Binding-site contacts:
Ligand atom CAQ contacts residue LYS68 of chain 1.A at 3.4 Å.
Ligand atom OAP contacts residue LEU121 of chain 1.A at 4.0 Å.
Ligand atom CAN contacts residue VAL53 of chain 1.A at 4.0 Å (hydrophobic).
Ligand atom CAJ contacts residue ALA66 of chain 1.A at 3.5 Å (hydrophobic).
Ligand atom OAV contacts residue VAL127 of chain 1.A at 3.9 Å.
Ligand atom CAQ contacts residue ASP187 of chain 1.A at 4.0 Å.
Ligand atom CAF contacts residue LEU175 of chain 1.A at 3.5 Å (hydrophobic).
Ligand atom CAA contacts residue LEU175 of chain 1.A at 3.6 Å (hydrophobic).
Ligand atom CAJ contacts residue GLU122 of chain 1.A at 3.3 Å.
Ligand atom CAI contacts residue ILE186 of chain 1.A at 4.1 Å (hydrophobic).
Ligand atom CAL contacts residue LEU45 of chain 1.A at 4.1 Å (hydrophobic).
Ligand atom CAJ contacts residue LEU175 of chain 1.A at 3.8 Å (hydrophobic).
Ligand atom CAG contacts residue ILE186 of chain 1.A at 4.1 Å (hydrophobic).
Ligand atom CAF contacts residue ALA66 of chain 1.A at 3.9 Å (hydrophobic).
Ligand atom CAH contacts residue ILE186 of chain 1.A at 3.9 Å (hydrophobic).
Ligand atom OAU contacts residue ASP187 of chain 1.A at 4.0 Å.
Ligand atom CAA contacts residue ARG123 of chain 1.A at 4.0 Å.
Ligand atom CAK contacts residue VAL127 of chain 1.A at 3.2 Å (hydrophobic).
Ligand atom CAI contacts residue LEU121 of chain 1.A at 4.2 Å (hydrophobic).
Ligand atom CAB contacts residue LEU45 of chain 1.A at 4.0 Å (hydrophobic).
Ligand atom OAP contacts residue ILE186 of chain 1.A at 3.9 Å.
Ligand atom CAI contacts residue GLU122 of chain 1.A at 3.8 Å.
Ligand atom CAB contacts residue VAL127 of chain 1.A at 4.2 Å (hydrophobic).
Ligand atom CAO contacts residue ILE186 of chain 1.A at 3.9 Å (hydrophobic).
Ligand atom CAL contacts residue VAL127 of chain 1.A at 3.8 Å (hydrophobic).
Ligand atom CAR contacts residue VAL127 of chain 1.A at 4.1 Å (hydrophobic).
Ligand atom CAI contacts residue ALA66 of chain 1.A at 3.8 Å (hydrophobic).
Ligand atom OAT contacts residue LYS68 of chain 1.A at 2.9 Å (salt-bridge).
Ligand atom CAE contacts residue LEU175 of chain 1.A at 3.9 Å (hydrophobic).
Ligand atom CAI contacts residue ILE105 of chain 1.A at 3.7 Å (hydrophobic).
Ligand atom CAB contacts residue LEU175 of chain 1.A at 4.0 Å (hydrophobic).
Ligand atom OAU contacts residue VAL53 of chain 1.A at 4.0 Å.
Ligand atom CAG contacts residue VAL53 of chain 1.A at 4.0 Å (hydrophobic).
Ligand atom OAT contacts residue ASP187 of chain 1.A at 3.3 Å (salt-bridge).
Ligand atom CAN contacts residue ILE186 of chain 1.A at 3.7 Å (hydrophobic).
Ligand atom OAT contacts residue ILE186 of chain 1.A at 4.2 Å.
Ligand atom OAM contacts residue LEU45 of chain 1.A at 3.7 Å.
Ligand atom OAU contacts residue LYS68 of chain 1.A at 3.2 Å (salt-bridge).
Ligand atom OAS contacts residue LEU45 of chain 1.A at 4.2 Å.
Ligand atom CAC contacts residue LEU45 of chain 1.A at 4.0 Å (hydrophobic).

Sequence of chain 1.A:
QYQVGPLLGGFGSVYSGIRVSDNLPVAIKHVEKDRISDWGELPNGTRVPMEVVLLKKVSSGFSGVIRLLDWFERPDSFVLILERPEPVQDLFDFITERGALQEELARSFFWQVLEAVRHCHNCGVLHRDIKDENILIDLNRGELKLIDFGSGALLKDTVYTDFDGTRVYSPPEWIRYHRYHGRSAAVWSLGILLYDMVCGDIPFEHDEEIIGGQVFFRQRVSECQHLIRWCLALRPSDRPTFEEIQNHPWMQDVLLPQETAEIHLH

This small molecule binds to this protein.
Small molecule (SMILES): O=C(O)c1cc2cc3ccc4oc(C(=O)O)cc4c3cc2o1